Sequence of chain 1.A:
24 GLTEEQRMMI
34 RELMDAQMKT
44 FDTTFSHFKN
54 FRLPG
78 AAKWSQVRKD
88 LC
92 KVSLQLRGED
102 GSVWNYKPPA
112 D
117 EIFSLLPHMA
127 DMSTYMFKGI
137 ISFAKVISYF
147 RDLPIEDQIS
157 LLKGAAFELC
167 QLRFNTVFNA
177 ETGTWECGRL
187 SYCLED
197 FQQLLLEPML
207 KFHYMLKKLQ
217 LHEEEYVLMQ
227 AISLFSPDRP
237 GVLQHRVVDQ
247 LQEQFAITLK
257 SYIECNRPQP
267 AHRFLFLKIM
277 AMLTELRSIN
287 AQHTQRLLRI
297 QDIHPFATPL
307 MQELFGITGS

This protein binds this small molecule.
Small molecule (SMILES): CC1=CC[C@@]2(C)CC[C@@](O)(C(C)C)[C@@H]2[C@@H](OC(=O)c2ccc(O)cc2)C1

Binding-site contacts:
Ligand atom CAJ contacts residue HIS289 of chain 1.A at 3.1 Å.
Ligand atom CAL contacts residue MET205 of chain 1.A at 3.8 Å (hydrophobic).
Ligand atom CAK contacts residue MET205 of chain 1.A at 4.0 Å (hydrophobic).
Ligand atom CAM contacts residue TYR188 of chain 1.A at 3.8 Å (hydrophobic).
Ligand atom OAE contacts residue GLN167 of chain 1.A at 3.3 Å (h-bond).
Ligand atom OAG contacts residue GLN167 of chain 1.A at 3.4 Å (h-bond).
Ligand atom CAJ contacts residue MET205 of chain 1.A at 3.7 Å (hydrophobic).
Ligand atom CAO contacts residue TRP181 of chain 1.A at 3.3 Å (hydrophobic).
Ligand atom CAC contacts residue TRP181 of chain 1.A at 3.6 Å (hydrophobic).
Ligand atom OAG contacts residue HIS209 of chain 1.A at 4.3 Å.
Ligand atom OAE contacts residue HIS289 of chain 1.A at 4.2 Å.
Ligand atom CAL contacts residue HIS289 of chain 1.A at 3.2 Å.
Ligand atom CAC contacts residue GLN167 of chain 1.A at 4.1 Å.
Ligand atom CAT contacts residue MET205 of chain 1.A at 3.3 Å (hydrophobic).
Ligand atom CAS contacts residue GLN167 of chain 1.A at 4.0 Å.
Ligand atom CAA contacts residue MET125 of chain 1.A at 3.4 Å (hydrophobic).
Ligand atom CAI contacts residue GLU203 of chain 1.A at 3.6 Å.
Ligand atom CAV contacts residue TRP181 of chain 1.A at 3.5 Å (hydrophobic).
Ligand atom CAH contacts residue MET125 of chain 1.A at 4.1 Å (hydrophobic).
Ligand atom CAT contacts residue GLU203 of chain 1.A at 3.3 Å.
Ligand atom CAN contacts residue TYR188 of chain 1.A at 3.8 Å (hydrophobic).
Ligand atom CAU contacts residue HIS289 of chain 1.A at 3.9 Å.
Ligand atom OAF contacts residue MET205 of chain 1.A at 3.4 Å.
Ligand atom OAF contacts residue ARG292 of chain 1.A at 3.9 Å.
Ligand atom CAC contacts residue HIS209 of chain 1.A at 3.9 Å.
Ligand atom CAL contacts residue PHE163 of chain 1.A at 4.1 Å (hydrophobic).
Ligand atom CAN contacts residue TRP181 of chain 1.A at 4.0 Å (hydrophobic).
Ligand atom CAB contacts residue TRP181 of chain 1.A at 4.1 Å (hydrophobic).
Ligand atom CAH contacts residue MET128 of chain 1.A at 4.3 Å (hydrophobic).
Ligand atom CAA contacts residue SER129 of chain 1.A at 3.3 Å.
Ligand atom OAE contacts residue PHE163 of chain 1.A at 4.2 Å.
Ligand atom CAP contacts residue MET125 of chain 1.A at 3.8 Å (hydrophobic).
Ligand atom CAZ contacts residue TRP181 of chain 1.A at 4.3 Å (hydrophobic).
Ligand atom CAD contacts residue PHE170 of chain 1.A at 3.4 Å (hydrophobic).
Ligand atom CAU contacts residue MET205 of chain 1.A at 4.0 Å (hydrophobic).
Ligand atom CAC contacts residue MET205 of chain 1.A at 3.5 Å (hydrophobic).
Ligand atom OAF contacts residue GLU203 of chain 1.A at 2.3 Å (salt-bridge).
Ligand atom CAR contacts residue MET125 of chain 1.A at 3.7 Å (hydrophobic).
Ligand atom CAI contacts residue MET205 of chain 1.A at 3.6 Å (hydrophobic).
Ligand atom CAT contacts residue HIS289 of chain 1.A at 4.0 Å.